The small molecule below binds the protein below.
Small molecule (SMILES): CC(C)C[C@@H](NC(=O)[C@H](C)NC(=O)CNC(=O)[C@@H](NC=O)C(C)C)C(=O)N[C@@H](C)C(=O)N[C@@H](C(=O)N[C@H](C(=O)N[C@@H](C(=O)N[C@@H](Cc1c[nH]c2ccccc12)C(=O)N[C@H](CC(C)C)C(=O)N[C@@H](Cc1c[nH]c2ccccc12)C(=O)N[C@H](CC(C)C)C(=O)N[C@@H](Cc1c[nH]c2ccccc12)C(=O)N[C@H](CC(C)C)C(=O)N[C@@H](Cc1c[nH]c2ccccc12)C(=O)NCCO)C(C)C)C(C)C)C(C)C

Binding-site contacts:
Ligand atom N contacts residue DVA8 of chain 1.B at 2.5 Å (h-bond).
Ligand atom N contacts residue VAL7 of chain 1.B at 3.0 Å (h-bond).
Ligand atom O contacts residue TRP13 of chain 1.B at 2.9 Å (h-bond).
Ligand atom CA contacts residue TRP11 of chain 1.B at 3.1 Å (hydrophobic).
Ligand atom CG2 contacts residue DLE10 of chain 1.B at 3.1 Å.
Ligand atom O contacts residue TRP15 of chain 1.B at 2.9 Å.
Ligand atom CA contacts residue ALA5 of chain 1.B at 3.0 Å (hydrophobic).
Ligand atom O contacts residue DLE12 of chain 1.B at 3.0 Å (h-bond).
Ligand atom O contacts residue DVA6 of chain 1.B at 2.9 Å (h-bond).
Ligand atom CG2 contacts residue TRP9 of chain 1.B at 3.0 Å (hydrophobic).
Ligand atom CG1 contacts residue DLE10 of chain 1.B at 2.8 Å.
Ligand atom N contacts residue DLE10 of chain 1.B at 2.9 Å (h-bond).
Ligand atom O contacts residue TRP13 of chain 1.B at 2.6 Å (h-bond).
Ligand atom C contacts residue DVA8 of chain 1.B at 2.5 Å.
Ligand atom O contacts residue ALA5 of chain 1.B at 3.0 Å.
Ligand atom O contacts residue ETA16 of chain 1.B at 3.0 Å (h-bond).
Ligand atom N contacts residue DVA8 of chain 1.B at 3.0 Å (h-bond).
Ligand atom N contacts residue TRP13 of chain 1.B at 2.9 Å (h-bond).
Ligand atom CB contacts residue TRP11 of chain 1.B at 3.0 Å (hydrophobic).
Ligand atom O contacts residue VAL7 of chain 1.B at 2.7 Å (h-bond).
Ligand atom N contacts residue TRP9 of chain 1.B at 3.1 Å (h-bond).
Ligand atom O contacts residue ALA3 of chain 1.B at 3.0 Å (h-bond).
Ligand atom N contacts residue DVA6 of chain 1.B at 3.0 Å (h-bond).
Ligand atom O contacts residue DVA8 of chain 1.B at 2.8 Å (h-bond).
Ligand atom N contacts residue ALA3 of chain 1.B at 3.0 Å (h-bond).
Ligand atom CA contacts residue DVA8 of chain 1.B at 3.0 Å.
Ligand atom CD2 contacts residue DVA8 of chain 1.B at 2.8 Å.
Ligand atom CA contacts residue VAL7 of chain 1.B at 3.0 Å (hydrophobic).
Ligand atom CA contacts residue DLE4 of chain 1.B at 2.9 Å.
Ligand atom O contacts residue DVA8 of chain 1.B at 3.0 Å.
Ligand atom N contacts residue TRP13 of chain 1.B at 3.1 Å (h-bond).
Ligand atom O contacts residue TRP11 of chain 1.B at 3.0 Å.
Ligand atom N contacts residue DLE4 of chain 1.B at 2.9 Å (h-bond).
Ligand atom O contacts residue DVA8 of chain 1.B at 3.1 Å (h-bond).
Ligand atom CA contacts residue TRP13 of chain 1.B at 2.8 Å (hydrophobic).
Ligand atom N contacts residue VAL7 of chain 1.B at 3.1 Å (h-bond).
Ligand atom O contacts residue GLY2 of chain 1.B at 2.9 Å.
Ligand atom O contacts residue TRP9 of chain 1.B at 3.1 Å (h-bond).
Ligand atom O contacts residue VAL7 of chain 1.B at 3.0 Å.
Ligand atom N contacts residue DLE14 of chain 1.B at 2.7 Å (h-bond).

Sequence of chain 1.B:
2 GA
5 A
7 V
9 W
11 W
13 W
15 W